Binding-site contacts:
Ligand atom O4 contacts residue CA1 of chain 1.F at 2.5 Å.
Ligand atom C2 contacts residue SER22 of chain 1.A at 3.6 Å.
Ligand atom O3 contacts residue CA1 of chain 1.F at 2.4 Å.
Ligand atom O5 contacts residue SER23 of chain 1.A at 2.9 Å (h-bond).
Ligand atom C3 contacts residue ASP99 of chain 1.A at 3.2 Å.
Ligand atom C6 contacts residue GLY114 of chain 1.B at 3.6 Å.
Ligand atom O2 contacts residue GLU95 of chain 1.A at 3.4 Å (salt-bridge).
Ligand atom C4 contacts residue CA1 of chain 1.F at 3.4 Å.
Ligand atom O4 contacts residue GLY114 of chain 1.B at 2.5 Å (h-bond).
Ligand atom O4 contacts residue ASN21 of chain 1.A at 3.0 Å (h-bond).
Ligand atom C3 contacts residue CA1 of chain 1.F at 3.3 Å.
Ligand atom C2 contacts residue CA1 of chain 1.F at 3.8 Å.
Ligand atom C5 contacts residue GLY114 of chain 1.B at 4.1 Å.
Ligand atom C2 contacts residue ASP104 of chain 1.A at 3.3 Å.
Ligand atom O2 contacts residue CA1 of chain 1.G at 2.5 Å.
Ligand atom O3 contacts residue ASP101 of chain 1.A at 2.9 Å (salt-bridge).
Ligand atom O3 contacts residue ASP104 of chain 1.A at 3.0 Å (salt-bridge).
Ligand atom C4 contacts residue ASP99 of chain 1.A at 3.9 Å.
Ligand atom C4 contacts residue GLY114 of chain 1.B at 3.4 Å.
Ligand atom C6 contacts residue THR45 of chain 1.A at 4.1 Å.
Ligand atom O1 contacts residue SER23 of chain 1.A at 4.2 Å.
Ligand atom O3 contacts residue ASP99 of chain 1.A at 2.6 Å (salt-bridge).
Ligand atom C1 contacts residue ASP96 of chain 1.A at 3.7 Å.
Ligand atom C6 contacts residue SER23 of chain 1.A at 3.6 Å.
Ligand atom C2 contacts residue CA1 of chain 1.G at 3.3 Å.
Ligand atom O2 contacts residue ASP99 of chain 1.A at 3.7 Å.
Ligand atom O5 contacts residue SER22 of chain 1.A at 3.5 Å (h-bond).
Ligand atom O3 contacts residue CA1 of chain 1.G at 2.5 Å.
Ligand atom C1 contacts residue SER22 of chain 1.A at 3.3 Å.
Ligand atom C5 contacts residue SER23 of chain 1.A at 3.8 Å.
Ligand atom O2 contacts residue GLY97 of chain 1.A at 4.0 Å.
Ligand atom C3 contacts residue CA1 of chain 1.G at 3.4 Å.
Ligand atom O4 contacts residue SER22 of chain 1.A at 3.4 Å.
Ligand atom O2 contacts residue ASP104 of chain 1.A at 3.2 Å (salt-bridge).
Ligand atom C1 contacts residue SER23 of chain 1.A at 3.8 Å.
Ligand atom C3 contacts residue ASP104 of chain 1.A at 3.7 Å.
Ligand atom C2 contacts residue ASP96 of chain 1.A at 3.5 Å.
Ligand atom O2 contacts residue ASP96 of chain 1.A at 2.6 Å (salt-bridge).
Ligand atom O4 contacts residue ASP101 of chain 1.A at 4.1 Å.
Ligand atom O4 contacts residue ASP104 of chain 1.A at 3.8 Å.

Sequence of chain 1.A:
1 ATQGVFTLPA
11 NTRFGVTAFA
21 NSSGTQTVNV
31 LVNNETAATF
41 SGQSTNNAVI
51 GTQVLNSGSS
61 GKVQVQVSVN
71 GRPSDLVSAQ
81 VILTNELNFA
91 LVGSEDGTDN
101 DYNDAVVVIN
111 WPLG

Sequence of chain 1.B:
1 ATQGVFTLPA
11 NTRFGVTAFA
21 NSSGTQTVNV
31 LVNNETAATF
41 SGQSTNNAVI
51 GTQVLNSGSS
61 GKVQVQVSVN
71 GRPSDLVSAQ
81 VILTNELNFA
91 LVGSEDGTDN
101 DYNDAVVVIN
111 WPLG

A protein and the small-molecule ligand that binds it are described below.
Small molecule (SMILES): C[C@@H]1O[C@@H](O)[C@@H](O)[C@H](O)[C@@H]1O